Sequence of chain 1.A:
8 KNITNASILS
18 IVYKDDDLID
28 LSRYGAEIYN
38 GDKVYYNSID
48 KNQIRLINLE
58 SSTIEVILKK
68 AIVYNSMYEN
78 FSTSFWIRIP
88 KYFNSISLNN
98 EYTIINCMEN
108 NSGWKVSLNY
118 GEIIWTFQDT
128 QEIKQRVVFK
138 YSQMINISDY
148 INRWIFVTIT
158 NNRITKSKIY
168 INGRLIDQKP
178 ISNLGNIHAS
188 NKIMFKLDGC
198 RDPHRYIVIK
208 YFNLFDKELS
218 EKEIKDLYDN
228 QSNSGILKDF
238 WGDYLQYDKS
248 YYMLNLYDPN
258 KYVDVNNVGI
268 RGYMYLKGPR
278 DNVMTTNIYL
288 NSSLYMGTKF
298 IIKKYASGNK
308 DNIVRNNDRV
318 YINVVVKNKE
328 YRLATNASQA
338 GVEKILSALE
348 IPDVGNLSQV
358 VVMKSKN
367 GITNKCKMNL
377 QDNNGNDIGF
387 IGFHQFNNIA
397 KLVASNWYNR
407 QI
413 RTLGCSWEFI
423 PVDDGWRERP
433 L

Binding-site contacts:
Ligand atom C1 contacts residue TYR404 of chain 1.A at 3.7 Å (hydrophobic).
Ligand atom O5 contacts residue GLU340 of chain 1.A at 3.4 Å (salt-bridge).
Ligand atom C5 contacts residue HIS390 of chain 1.A at 3.8 Å.
Ligand atom O4 contacts residue GLN391 of chain 1.A at 3.6 Å.
Ligand atom O3 contacts residue HIS390 of chain 1.A at 3.4 Å.
Ligand atom C4 contacts residue GLU340 of chain 1.A at 3.3 Å.
Ligand atom C4 contacts residue HIS390 of chain 1.A at 3.8 Å.
Ligand atom O1A contacts residue PHE389 of chain 1.A at 3.6 Å.
Ligand atom O9 contacts residue ARG413 of chain 1.A at 3.8 Å.
Ligand atom C6 contacts residue SER401 of chain 1.A at 3.5 Å.
Ligand atom O6 contacts residue SER401 of chain 1.A at 2.5 Å (h-bond).
Ligand atom O4 contacts residue PHE389 of chain 1.A at 2.8 Å (h-bond).
Ligand atom C4 contacts residue TYR404 of chain 1.A at 3.7 Å (hydrophobic).
Ligand atom O6 contacts residue TRP403 of chain 1.A at 3.7 Å.
Ligand atom C4 contacts residue PHE389 of chain 1.A at 3.7 Å (hydrophobic).
Ligand atom C6 contacts residue VAL339 of chain 1.A at 3.7 Å (hydrophobic).
Ligand atom O4 contacts residue HIS390 of chain 1.A at 2.8 Å (h-bond).
Ligand atom C3 contacts residue TYR254 of chain 1.A at 3.7 Å (hydrophobic).
Ligand atom O4 contacts residue GLU340 of chain 1.A at 2.6 Å (salt-bridge).
Ligand atom C10 contacts residue TYR254 of chain 1.A at 3.7 Å (hydrophobic).
Ligand atom O8 contacts residue TRP403 of chain 1.A at 3.1 Å.
Ligand atom O6 contacts residue VAL339 of chain 1.A at 3.2 Å.
Ligand atom O4 contacts residue HIS390 of chain 1.A at 3.8 Å.
Ligand atom O9 contacts residue TYR254 of chain 1.A at 3.8 Å.
Ligand atom C1 contacts residue HIS390 of chain 1.A at 3.7 Å.
Ligand atom O10 contacts residue TYR254 of chain 1.A at 2.8 Å (h-bond).
Ligand atom C6 contacts residue TYR254 of chain 1.A at 3.3 Å (hydrophobic).
Ligand atom C3 contacts residue PHE389 of chain 1.A at 3.6 Å (hydrophobic).
Ligand atom O1B contacts residue GLY416 of chain 1.A at 3.1 Å (h-bond).
Ligand atom C6 contacts residue GLU340 of chain 1.A at 3.4 Å.
Ligand atom O1A contacts residue GLY416 of chain 1.A at 3.2 Å.
Ligand atom C6 contacts residue HIS390 of chain 1.A at 3.8 Å.
Ligand atom O6 contacts residue TRP403 of chain 1.A at 3.5 Å.
Ligand atom O1A contacts residue TYR404 of chain 1.A at 2.5 Å (h-bond).
Ligand atom O4 contacts residue PHE389 of chain 1.A at 3.8 Å.
Ligand atom O6 contacts residue GLU340 of chain 1.A at 2.4 Å (salt-bridge).
Ligand atom C4 contacts residue TYR254 of chain 1.A at 3.7 Å (hydrophobic).
Ligand atom O5 contacts residue HIS390 of chain 1.A at 3.2 Å (h-bond).
Ligand atom C1 contacts residue GLY416 of chain 1.A at 3.5 Å.
Ligand atom C5 contacts residue TRP403 of chain 1.A at 3.5 Å (hydrophobic).

The small molecule below binds the protein below.
Small molecule (SMILES): CC(=O)N[C@H]1[C@H](O[C@@H]2[C@H](O)[C@@H](O)[C@H](O[C@H]3[C@H](O)[C@@H](O)[C@H](O)O[C@@H]3CO)O[C@@H]2CO)O[C@H](CO)[C@H](O)[C@@H]1O[C@@H]1O[C@H](CO)[C@H](O)[C@H](O[C@]2(C(=O)O)C[C@H](O)[C@@H](NC(C)=O)[C@H]([C@H](O)[C@H](O)CO)O2)[C@H]1O